Sequence of chain 1.A:
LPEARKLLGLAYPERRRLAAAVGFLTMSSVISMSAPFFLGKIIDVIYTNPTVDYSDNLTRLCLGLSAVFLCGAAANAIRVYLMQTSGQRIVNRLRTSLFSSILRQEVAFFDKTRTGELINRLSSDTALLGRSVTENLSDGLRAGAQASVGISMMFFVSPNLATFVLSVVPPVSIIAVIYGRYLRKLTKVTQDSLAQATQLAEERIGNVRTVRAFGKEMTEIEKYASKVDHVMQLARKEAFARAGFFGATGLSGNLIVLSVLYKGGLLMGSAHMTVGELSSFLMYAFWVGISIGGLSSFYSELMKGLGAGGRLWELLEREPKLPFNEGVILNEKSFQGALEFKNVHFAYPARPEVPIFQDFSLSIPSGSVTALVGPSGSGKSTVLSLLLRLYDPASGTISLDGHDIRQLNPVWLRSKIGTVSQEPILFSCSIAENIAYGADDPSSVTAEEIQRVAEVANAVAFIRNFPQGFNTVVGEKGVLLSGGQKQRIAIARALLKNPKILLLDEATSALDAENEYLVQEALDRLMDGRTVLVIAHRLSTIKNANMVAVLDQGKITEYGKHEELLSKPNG

Binding-site contacts:
Ligand atom O4' contacts residue TYR351 of chain 1.A at 3.5 Å.
Ligand atom N3 contacts residue TYR351 of chain 1.A at 3.9 Å.
Ligand atom O1B contacts residue LYS383 of chain 1.A at 3.4 Å (salt-bridge).
Ligand atom C5' contacts residue GLY380 of chain 1.A at 3.9 Å.
Ligand atom N3 contacts residue ARG354 of chain 1.A at 3.8 Å.
Ligand atom C2 contacts residue TYR351 of chain 1.A at 3.7 Å (hydrophobic).
Ligand atom O1G contacts residue LYS383 of chain 1.A at 3.7 Å.
Ligand atom C4 contacts residue TYR351 of chain 1.A at 3.7 Å (hydrophobic).
Ligand atom O4' contacts residue ILE359 of chain 1.A at 3.7 Å.
Ligand atom O1B contacts residue GLY380 of chain 1.A at 3.2 Å (h-bond).
Ligand atom C5 contacts residue TYR351 of chain 1.A at 3.8 Å (hydrophobic).
Ligand atom PG contacts residue GLY380 of chain 1.A at 4.0 Å.
Ligand atom C5' contacts residue GLY382 of chain 1.A at 3.7 Å.
Ligand atom PA contacts residue SER384 of chain 1.A at 3.9 Å.
Ligand atom O1G contacts residue SER379 of chain 1.A at 3.4 Å.
Ligand atom O5' contacts residue THR385 of chain 1.A at 3.7 Å.
Ligand atom PB contacts residue GLY380 of chain 1.A at 3.9 Å.
Ligand atom O1B contacts residue GLY382 of chain 1.A at 3.2 Å (h-bond).
Ligand atom O3G contacts residue MG1 of chain 1.C at 2.7 Å.
Ligand atom O2B contacts residue MG1 of chain 1.C at 2.9 Å.
Ligand atom O2A contacts residue THR385 of chain 1.A at 2.8 Å (h-bond).
Ligand atom N7 contacts residue TYR351 of chain 1.A at 3.7 Å.
Ligand atom N6 contacts residue ASP114 of chain 1.A at 3.9 Å.
Ligand atom N1 contacts residue ALA353 of chain 1.A at 3.8 Å.
Ligand atom O1G contacts residue GLY380 of chain 1.A at 3.6 Å (h-bond).
Ligand atom O2A contacts residue SER384 of chain 1.A at 3.3 Å (h-bond).
Ligand atom O3G contacts residue GLN425 of chain 1.A at 3.6 Å.
Ligand atom O3A contacts residue LYS383 of chain 1.A at 3.9 Å.
Ligand atom O3A contacts residue GLY382 of chain 1.A at 3.6 Å.
Ligand atom O2B contacts residue SER384 of chain 1.A at 3.2 Å (h-bond).
Ligand atom C6 contacts residue TYR351 of chain 1.A at 3.8 Å (hydrophobic).
Ligand atom N9 contacts residue TYR351 of chain 1.A at 3.7 Å.
Ligand atom C8 contacts residue TYR351 of chain 1.A at 3.8 Å (hydrophobic).
Ligand atom O1B contacts residue SER381 of chain 1.A at 3.4 Å (h-bond).
Ligand atom O2G contacts residue SER379 of chain 1.A at 3.7 Å.
Ligand atom O2A contacts residue LYS383 of chain 1.A at 3.9 Å.
Ligand atom O1A contacts residue SER384 of chain 1.A at 3.7 Å.
Ligand atom O2A contacts residue GLY382 of chain 1.A at 3.5 Å.
Ligand atom C4' contacts residue ILE359 of chain 1.A at 3.9 Å (hydrophobic).
Ligand atom C3B contacts residue GLY380 of chain 1.A at 3.5 Å.

The small molecule below binds the protein below.
Small molecule (SMILES): Nc1ncnc2c1ncn2[C@@H]1O[C@H](CO[P](=O)(O)O[P](=O)(O)CP(=O)(O)O)[C@@H](O)[C@H]1O